The small molecule below binds the protein below.
Small molecule (SMILES): Cc1cnc(Nc2ccc(F)cc2Cl)nc1-c1c[nH]c(C(=O)N[C@H](CO)c2cccc(Cl)c2)c1

Binding-site contacts:
Ligand atom C8 contacts residue GLU110 of chain 1.A at 3.5 Å.
Ligand atom C19 contacts residue GLY38 of chain 1.A at 3.7 Å.
Ligand atom C18 contacts residue VAL40 of chain 1.A at 3.4 Å (hydrophobic).
Ligand atom O1 contacts residue LYS55 of chain 1.A at 3.1 Å (salt-bridge).
Ligand atom C2 contacts residue ALA53 of chain 1.A at 3.4 Å (hydrophobic).
Ligand atom CL1 contacts residue TYR37 of chain 1.A at 3.4 Å.
Ligand atom C9 contacts residue ILE32 of chain 1.A at 3.6 Å (hydrophobic).
Ligand atom N contacts residue MET109 of chain 1.A at 2.9 Å (h-bond).
Ligand atom C22 contacts residue GLY35 of chain 1.A at 3.8 Å.
Ligand atom C5 contacts residue ILE32 of chain 1.A at 3.7 Å (hydrophobic).
Ligand atom C9 contacts residue GLU110 of chain 1.A at 3.5 Å.
Ligand atom C10 contacts residue LEU157 of chain 1.A at 3.8 Å (hydrophobic).
Ligand atom C19 contacts residue GLU34 of chain 1.A at 3.8 Å.
Ligand atom CL contacts residue GLU110 of chain 1.A at 3.6 Å.
Ligand atom C19 contacts residue GLY35 of chain 1.A at 3.5 Å.
Ligand atom C20 contacts residue GLY35 of chain 1.A at 3.6 Å.
Ligand atom C16 contacts residue GLU34 of chain 1.A at 3.8 Å.
Ligand atom F contacts residue LYS115 of chain 1.A at 2.7 Å.
Ligand atom C15 contacts residue ASP168 of chain 1.A at 3.5 Å.
Ligand atom C18 contacts residue GLY35 of chain 1.A at 3.7 Å.
Ligand atom C1 contacts residue LEU157 of chain 1.A at 3.6 Å (hydrophobic).
Ligand atom C20 contacts residue GLY38 of chain 1.A at 3.5 Å.
Ligand atom CL contacts residue MET109 of chain 1.A at 3.3 Å.
Ligand atom N1 contacts residue MET109 of chain 1.A at 3.2 Å (h-bond).
Ligand atom C21 contacts residue GLY35 of chain 1.A at 3.6 Å.
Ligand atom C18 contacts residue GLU34 of chain 1.A at 3.8 Å.
Ligand atom C16 contacts residue ASP168 of chain 1.A at 3.2 Å.
Ligand atom C23 contacts residue LEU157 of chain 1.A at 3.8 Å (hydrophobic).
Ligand atom C6 contacts residue ASP112 of chain 1.A at 3.4 Å.
Ligand atom C1 contacts residue ALA53 of chain 1.A at 3.8 Å (hydrophobic).
Ligand atom C2 contacts residue MET109 of chain 1.A at 3.6 Å (hydrophobic).
Ligand atom C2 contacts residue ASP107 of chain 1.A at 3.3 Å.
Ligand atom C contacts residue GLN106 of chain 1.A at 3.3 Å.
Ligand atom C19 contacts residue VAL40 of chain 1.A at 3.6 Å (hydrophobic).
Ligand atom O contacts residue ASN155 of chain 1.A at 3.2 Å (h-bond).
Ligand atom C22 contacts residue LYS55 of chain 1.A at 3.8 Å.
Ligand atom O contacts residue ASP168 of chain 1.A at 2.6 Å (salt-bridge).
Ligand atom C19 contacts residue MET39 of chain 1.A at 3.7 Å (hydrophobic).
Ligand atom C4 contacts residue ILE32 of chain 1.A at 3.5 Å (hydrophobic).
Ligand atom N contacts residue LEU108 of chain 1.A at 3.8 Å.

Sequence of chain 1.A:
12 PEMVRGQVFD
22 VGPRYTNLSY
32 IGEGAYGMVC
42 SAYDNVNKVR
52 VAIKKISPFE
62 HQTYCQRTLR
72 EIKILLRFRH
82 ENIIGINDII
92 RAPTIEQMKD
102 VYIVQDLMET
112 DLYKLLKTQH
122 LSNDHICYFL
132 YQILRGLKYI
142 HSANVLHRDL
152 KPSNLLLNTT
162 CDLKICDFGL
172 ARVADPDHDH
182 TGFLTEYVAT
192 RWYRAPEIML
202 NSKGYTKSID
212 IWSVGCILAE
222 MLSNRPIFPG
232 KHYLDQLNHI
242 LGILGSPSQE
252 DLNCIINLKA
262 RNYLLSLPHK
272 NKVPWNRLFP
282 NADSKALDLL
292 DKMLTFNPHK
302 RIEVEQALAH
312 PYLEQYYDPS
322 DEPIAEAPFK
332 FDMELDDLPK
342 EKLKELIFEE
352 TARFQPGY